The small molecule below binds the protein below.
Small molecule (SMILES): CC(=O)N[C@H]1[C@H](O[C@H]2[C@H](O)[C@@H](NC(C)=O)CO[C@@H]2CO)O[C@H](CO)[C@@H](O)[C@@H]1O

Sequence of chain 1.C:
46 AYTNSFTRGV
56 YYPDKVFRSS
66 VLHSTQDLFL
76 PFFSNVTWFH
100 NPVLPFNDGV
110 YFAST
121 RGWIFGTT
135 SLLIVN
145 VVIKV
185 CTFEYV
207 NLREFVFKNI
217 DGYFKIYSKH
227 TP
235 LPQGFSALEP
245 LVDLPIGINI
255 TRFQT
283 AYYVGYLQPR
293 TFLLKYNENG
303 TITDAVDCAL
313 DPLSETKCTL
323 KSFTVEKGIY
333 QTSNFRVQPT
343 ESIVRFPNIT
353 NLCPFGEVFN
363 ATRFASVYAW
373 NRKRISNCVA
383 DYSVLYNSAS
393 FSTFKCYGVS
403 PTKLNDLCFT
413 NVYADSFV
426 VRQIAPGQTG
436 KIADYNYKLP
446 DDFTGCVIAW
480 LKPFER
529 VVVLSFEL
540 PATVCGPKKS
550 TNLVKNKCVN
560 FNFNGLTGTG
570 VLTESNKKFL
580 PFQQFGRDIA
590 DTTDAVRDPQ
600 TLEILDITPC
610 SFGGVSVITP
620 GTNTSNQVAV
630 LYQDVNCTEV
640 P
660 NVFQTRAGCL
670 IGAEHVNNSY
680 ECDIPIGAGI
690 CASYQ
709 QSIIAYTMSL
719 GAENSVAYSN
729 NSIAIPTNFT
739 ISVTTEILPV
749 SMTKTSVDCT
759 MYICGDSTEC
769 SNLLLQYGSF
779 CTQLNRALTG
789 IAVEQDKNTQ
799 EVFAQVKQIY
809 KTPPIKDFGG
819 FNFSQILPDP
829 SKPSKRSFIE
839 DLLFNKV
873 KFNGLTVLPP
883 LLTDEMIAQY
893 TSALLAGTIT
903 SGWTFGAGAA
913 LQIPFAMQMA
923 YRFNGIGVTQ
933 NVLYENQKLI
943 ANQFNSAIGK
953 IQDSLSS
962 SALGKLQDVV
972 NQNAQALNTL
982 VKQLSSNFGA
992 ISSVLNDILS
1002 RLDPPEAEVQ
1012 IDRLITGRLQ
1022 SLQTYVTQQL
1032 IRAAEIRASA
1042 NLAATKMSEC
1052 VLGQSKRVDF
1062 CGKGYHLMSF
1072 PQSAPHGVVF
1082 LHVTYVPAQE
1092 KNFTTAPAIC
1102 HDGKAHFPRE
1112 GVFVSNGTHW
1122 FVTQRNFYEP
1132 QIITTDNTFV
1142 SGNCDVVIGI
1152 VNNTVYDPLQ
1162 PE

Binding-site contacts:
Ligand atom C6 contacts residue GLN823 of chain 1.C at 3.4 Å.
Ligand atom O7 contacts residue ASN820 of chain 1.C at 4.2 Å.
Ligand atom C2 contacts residue ASN820 of chain 1.C at 2.5 Å.
Ligand atom N2 contacts residue ASN820 of chain 1.C at 2.9 Å (h-bond).
Ligand atom O5 contacts residue GLN823 of chain 1.C at 4.3 Å.
Ligand atom C7 contacts residue ASN820 of chain 1.C at 3.8 Å.
Ligand atom C1 contacts residue SER822 of chain 1.C at 4.2 Å.
Ligand atom C3 contacts residue ASN820 of chain 1.C at 3.8 Å.
Ligand atom C8 contacts residue GLN823 of chain 1.C at 3.8 Å.
Ligand atom C1 contacts residue ASN820 of chain 1.C at 1.4 Å.
Ligand atom O6 contacts residue GLN823 of chain 1.C at 2.5 Å (h-bond).
Ligand atom O5 contacts residue ASN820 of chain 1.C at 2.3 Å (h-bond).
Ligand atom C4 contacts residue ASN820 of chain 1.C at 4.2 Å.
Ligand atom C5 contacts residue ASN820 of chain 1.C at 3.6 Å.
Ligand atom C5 contacts residue GLN823 of chain 1.C at 3.8 Å.